Sequence of chain 50.A:
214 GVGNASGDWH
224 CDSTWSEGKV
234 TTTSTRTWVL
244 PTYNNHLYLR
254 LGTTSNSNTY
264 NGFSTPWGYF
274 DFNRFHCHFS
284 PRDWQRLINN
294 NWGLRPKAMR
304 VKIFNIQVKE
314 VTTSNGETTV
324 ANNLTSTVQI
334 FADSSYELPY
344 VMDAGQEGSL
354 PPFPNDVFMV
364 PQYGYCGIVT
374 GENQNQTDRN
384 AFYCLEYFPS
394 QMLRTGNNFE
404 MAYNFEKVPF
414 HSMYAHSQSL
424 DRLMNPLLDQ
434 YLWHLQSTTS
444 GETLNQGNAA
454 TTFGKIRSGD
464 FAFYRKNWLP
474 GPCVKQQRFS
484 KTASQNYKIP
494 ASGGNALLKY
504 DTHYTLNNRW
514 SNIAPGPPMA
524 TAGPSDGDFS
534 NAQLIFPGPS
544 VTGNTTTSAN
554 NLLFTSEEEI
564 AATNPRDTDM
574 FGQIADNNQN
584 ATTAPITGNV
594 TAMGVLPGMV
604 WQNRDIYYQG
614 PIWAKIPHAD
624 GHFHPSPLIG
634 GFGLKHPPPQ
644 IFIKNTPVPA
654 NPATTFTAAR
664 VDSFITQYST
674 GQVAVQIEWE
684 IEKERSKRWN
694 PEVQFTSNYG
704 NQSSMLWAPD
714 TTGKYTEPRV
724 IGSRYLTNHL

Sequence of chain 3.A:
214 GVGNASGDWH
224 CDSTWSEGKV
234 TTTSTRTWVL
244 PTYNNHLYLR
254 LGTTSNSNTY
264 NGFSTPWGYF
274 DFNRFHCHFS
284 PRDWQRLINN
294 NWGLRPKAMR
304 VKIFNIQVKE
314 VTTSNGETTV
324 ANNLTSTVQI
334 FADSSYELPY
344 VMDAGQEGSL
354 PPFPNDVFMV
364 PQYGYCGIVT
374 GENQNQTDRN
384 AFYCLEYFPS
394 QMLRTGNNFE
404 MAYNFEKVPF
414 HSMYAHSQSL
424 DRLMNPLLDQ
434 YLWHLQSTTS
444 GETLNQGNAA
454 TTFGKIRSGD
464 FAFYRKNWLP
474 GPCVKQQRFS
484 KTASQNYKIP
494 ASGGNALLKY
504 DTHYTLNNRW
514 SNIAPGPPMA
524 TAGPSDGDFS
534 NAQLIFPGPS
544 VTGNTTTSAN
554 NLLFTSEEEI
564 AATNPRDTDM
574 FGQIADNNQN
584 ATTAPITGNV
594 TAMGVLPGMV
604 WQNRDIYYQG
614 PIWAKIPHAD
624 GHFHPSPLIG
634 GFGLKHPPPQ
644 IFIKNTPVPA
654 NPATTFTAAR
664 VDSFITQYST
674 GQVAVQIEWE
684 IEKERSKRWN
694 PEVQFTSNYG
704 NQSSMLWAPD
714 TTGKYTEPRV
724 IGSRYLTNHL

The protein below binds the small molecule below.
Small molecule (SMILES): Nc1ncnc2c1ncn2[C@H]1C[C@H](O)[C@@H](COP(=O)(O)O)O1

Binding-site contacts:
Ligand atom O3' contacts residue PRO628 of chain 50.A at 4.1 Å.
Ligand atom N6 contacts residue PHE635 of chain 50.A at 3.7 Å.
Ligand atom C2 contacts residue GLY636 of chain 50.A at 3.2 Å.
Ligand atom N7 contacts residue HIS627 of chain 50.A at 4.1 Å.
Ligand atom N9 contacts residue PRO412 of chain 50.A at 4.2 Å.
Ligand atom N9 contacts residue PRO628 of chain 50.A at 3.7 Å.
Ligand atom N7 contacts residue PRO628 of chain 50.A at 3.3 Å (h-bond).
Ligand atom C4 contacts residue PRO412 of chain 50.A at 4.1 Å (hydrophobic).
Ligand atom N7 contacts residue PRO412 of chain 50.A at 4.3 Å.
Ligand atom P contacts residue HIS625 of chain 3.A at 3.9 Å.
Ligand atom O1P contacts residue HIS625 of chain 3.A at 2.8 Å (h-bond).
Ligand atom N7 contacts residue ASN606 of chain 50.A at 4.2 Å.
Ligand atom N1 contacts residue PRO628 of chain 50.A at 3.2 Å (h-bond).
Ligand atom N6 contacts residue PRO628 of chain 50.A at 3.4 Å (h-bond).
Ligand atom C2' contacts residue PRO628 of chain 50.A at 3.6 Å (hydrophobic).
Ligand atom C5 contacts residue PRO412 of chain 50.A at 4.2 Å (hydrophobic).
Ligand atom C6 contacts residue SER629 of chain 50.A at 3.5 Å.
Ligand atom C6 contacts residue PRO412 of chain 50.A at 4.3 Å (hydrophobic).
Ligand atom O2P contacts residue ASP623 of chain 3.A at 3.2 Å (salt-bridge).
Ligand atom C8 contacts residue HIS627 of chain 50.A at 3.5 Å.
Ligand atom N3 contacts residue PRO628 of chain 50.A at 3.5 Å (h-bond).
Ligand atom C5 contacts residue SER629 of chain 50.A at 3.5 Å.
Ligand atom C1' contacts residue PRO628 of chain 50.A at 3.9 Å (hydrophobic).
Ligand atom N6 contacts residue GLY634 of chain 50.A at 3.8 Å.
Ligand atom C6 contacts residue PRO628 of chain 50.A at 2.8 Å (hydrophobic).
Ligand atom C2 contacts residue PRO628 of chain 50.A at 3.5 Å (hydrophobic).
Ligand atom C8 contacts residue PRO412 of chain 50.A at 4.3 Å (hydrophobic).
Ligand atom C4 contacts residue PRO628 of chain 50.A at 3.0 Å (hydrophobic).
Ligand atom C2' contacts residue HIS627 of chain 50.A at 3.2 Å.
Ligand atom N7 contacts residue SER629 of chain 50.A at 3.1 Å (h-bond).
Ligand atom C8 contacts residue SER629 of chain 50.A at 4.2 Å.
Ligand atom N1 contacts residue GLY636 of chain 50.A at 2.9 Å (h-bond).
Ligand atom N1 contacts residue VAL411 of chain 50.A at 4.3 Å.
Ligand atom C6 contacts residue GLY636 of chain 50.A at 3.6 Å.
Ligand atom N6 contacts residue SER629 of chain 50.A at 3.0 Å (h-bond).
Ligand atom C1' contacts residue HIS627 of chain 50.A at 4.3 Å.
Ligand atom C3' contacts residue HIS627 of chain 50.A at 4.3 Å.
Ligand atom N6 contacts residue GLY636 of chain 50.A at 3.2 Å (h-bond).
Ligand atom C8 contacts residue PRO628 of chain 50.A at 3.8 Å (hydrophobic).
Ligand atom C5 contacts residue PRO628 of chain 50.A at 2.7 Å (hydrophobic).